Binding-site contacts:
Ligand atom N2 contacts residue VAL332 of chain 1.C at 4.2 Å.
Ligand atom C1 contacts residue ASN69 of chain 1.C at 1.4 Å.
Ligand atom C7 contacts residue VAL332 of chain 1.C at 4.3 Å (hydrophobic).
Ligand atom C8 contacts residue ASN69 of chain 1.C at 4.4 Å.
Ligand atom N2 contacts residue ASN69 of chain 1.C at 2.9 Å (h-bond).
Ligand atom C7 contacts residue ASN69 of chain 1.C at 3.2 Å.
Ligand atom C3 contacts residue ASN69 of chain 1.C at 3.8 Å.
Ligand atom C4 contacts residue ASN69 of chain 1.C at 4.3 Å.
Ligand atom C2 contacts residue ASN69 of chain 1.C at 2.5 Å.
Ligand atom C8 contacts residue VAL332 of chain 1.C at 3.8 Å (hydrophobic).
Ligand atom C5 contacts residue ASN69 of chain 1.C at 3.6 Å.
Ligand atom O7 contacts residue ASN69 of chain 1.C at 3.1 Å (h-bond).
Ligand atom O5 contacts residue ASN69 of chain 1.C at 2.4 Å (h-bond).

The small molecule below binds the protein below.
Small molecule (SMILES): CC(=O)N[C@H]1[C@H](O[C@H]2[C@H](O)[C@@H](NC(C)=O)CO[C@@H]2CO)O[C@H](CO)[C@@H](O)[C@@H]1O

Sequence of chain 1.C:
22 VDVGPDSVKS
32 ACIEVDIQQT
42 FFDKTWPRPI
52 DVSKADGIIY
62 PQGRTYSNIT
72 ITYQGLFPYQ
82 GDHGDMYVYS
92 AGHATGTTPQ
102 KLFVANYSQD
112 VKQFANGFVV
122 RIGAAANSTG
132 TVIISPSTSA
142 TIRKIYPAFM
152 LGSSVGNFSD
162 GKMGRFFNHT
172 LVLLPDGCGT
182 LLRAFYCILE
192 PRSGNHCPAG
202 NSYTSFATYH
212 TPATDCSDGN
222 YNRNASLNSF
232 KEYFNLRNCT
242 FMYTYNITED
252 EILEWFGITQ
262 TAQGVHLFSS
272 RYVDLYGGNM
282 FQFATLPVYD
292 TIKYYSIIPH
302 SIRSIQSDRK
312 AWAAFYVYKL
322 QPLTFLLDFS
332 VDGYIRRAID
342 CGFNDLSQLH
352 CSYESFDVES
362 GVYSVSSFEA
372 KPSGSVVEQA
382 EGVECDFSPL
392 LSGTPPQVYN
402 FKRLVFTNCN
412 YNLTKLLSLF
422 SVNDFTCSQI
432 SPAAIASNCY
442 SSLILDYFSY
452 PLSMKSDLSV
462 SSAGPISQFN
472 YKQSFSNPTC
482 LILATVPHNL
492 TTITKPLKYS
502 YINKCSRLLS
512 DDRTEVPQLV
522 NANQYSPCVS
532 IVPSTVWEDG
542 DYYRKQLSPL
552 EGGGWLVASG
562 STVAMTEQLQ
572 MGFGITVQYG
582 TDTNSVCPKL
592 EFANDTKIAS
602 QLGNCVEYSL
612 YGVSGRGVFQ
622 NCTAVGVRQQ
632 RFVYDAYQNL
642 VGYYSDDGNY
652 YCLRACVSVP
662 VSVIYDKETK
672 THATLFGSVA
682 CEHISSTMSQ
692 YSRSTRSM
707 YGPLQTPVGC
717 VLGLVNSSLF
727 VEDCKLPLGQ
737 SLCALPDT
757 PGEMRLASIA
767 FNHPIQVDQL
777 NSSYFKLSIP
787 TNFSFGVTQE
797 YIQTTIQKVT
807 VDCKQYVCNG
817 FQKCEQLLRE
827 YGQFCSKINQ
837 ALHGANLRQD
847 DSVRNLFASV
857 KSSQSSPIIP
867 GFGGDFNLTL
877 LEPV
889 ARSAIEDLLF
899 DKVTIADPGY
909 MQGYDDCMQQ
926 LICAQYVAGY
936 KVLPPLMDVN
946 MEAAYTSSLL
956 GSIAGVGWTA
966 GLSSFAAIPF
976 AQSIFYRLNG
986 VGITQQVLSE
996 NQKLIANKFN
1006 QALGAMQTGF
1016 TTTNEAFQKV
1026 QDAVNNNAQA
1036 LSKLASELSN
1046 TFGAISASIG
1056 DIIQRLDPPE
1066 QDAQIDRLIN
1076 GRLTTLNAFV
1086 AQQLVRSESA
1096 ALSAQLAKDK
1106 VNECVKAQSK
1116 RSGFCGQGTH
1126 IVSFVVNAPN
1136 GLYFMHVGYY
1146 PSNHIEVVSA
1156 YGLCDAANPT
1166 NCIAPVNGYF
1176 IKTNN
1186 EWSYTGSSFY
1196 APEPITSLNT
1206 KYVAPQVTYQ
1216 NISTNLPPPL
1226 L